Binding-site contacts:
Ligand atom N1 contacts residue GLN443 of chain 1.C at 2.8 Å (h-bond).
Ligand atom O3P contacts residue SER331 of chain 1.C at 2.8 Å (h-bond).
Ligand atom O3P contacts residue GLY368 of chain 1.C at 3.6 Å.
Ligand atom N7 contacts residue MET416 of chain 1.C at 3.4 Å (h-bond).
Ligand atom C6 contacts residue GLY417 of chain 1.C at 3.5 Å.
Ligand atom N3 contacts residue CYS333 of chain 1.C at 3.6 Å (h-bond).
Ligand atom C5 contacts residue NAD1 of chain 1.T at 3.8 Å.
Ligand atom O2P contacts residue SER390 of chain 1.C at 2.4 Å (h-bond).
Ligand atom N1 contacts residue NAD1 of chain 1.T at 3.7 Å.
Ligand atom O1P contacts residue GLY368 of chain 1.C at 3.9 Å.
Ligand atom C2 contacts residue NAD1 of chain 1.T at 3.4 Å.
Ligand atom O6 contacts residue MET416 of chain 1.C at 2.9 Å (h-bond).
Ligand atom C4 contacts residue NAD1 of chain 1.T at 3.7 Å.
Ligand atom O1P contacts residue GLY389 of chain 1.C at 3.1 Å (h-bond).
Ligand atom O3P contacts residue GLY330 of chain 1.C at 3.9 Å.
Ligand atom C2 contacts residue THR335 of chain 1.C at 3.9 Å.
Ligand atom C6 contacts residue MET416 of chain 1.C at 3.7 Å (hydrophobic).
Ligand atom O2P contacts residue SER331 of chain 1.C at 3.7 Å.
Ligand atom O3' contacts residue ASP366 of chain 1.C at 2.7 Å (salt-bridge).
Ligand atom O3' contacts residue GLY367 of chain 1.C at 3.5 Å (h-bond).
Ligand atom C2 contacts residue CYS333 of chain 1.C at 3.3 Å (hydrophobic).
Ligand atom P contacts residue GLY389 of chain 1.C at 3.8 Å.
Ligand atom O2' contacts residue ARG324 of chain 1.C at 3.0 Å (salt-bridge).
Ligand atom C8 contacts residue MET72 of chain 1.C at 3.4 Å (hydrophobic).
Ligand atom O1P contacts residue GLY367 of chain 1.C at 3.5 Å.
Ligand atom O2' contacts residue ASP366 of chain 1.C at 3.7 Å.
Ligand atom N3 contacts residue NAD1 of chain 1.T at 3.1 Å.
Ligand atom C6 contacts residue NAD1 of chain 1.T at 3.9 Å.
Ligand atom P contacts residue SER390 of chain 1.C at 3.7 Å.
Ligand atom O5' contacts residue SER331 of chain 1.C at 3.4 Å (h-bond).
Ligand atom O5' contacts residue GLY330 of chain 1.C at 3.5 Å.
Ligand atom C2 contacts residue GLN443 of chain 1.C at 3.3 Å.
Ligand atom C3' contacts residue ASP366 of chain 1.C at 3.9 Å.
Ligand atom C5 contacts residue MET416 of chain 1.C at 3.9 Å (hydrophobic).
Ligand atom O6 contacts residue GLY415 of chain 1.C at 3.2 Å.
Ligand atom O6 contacts residue GLY417 of chain 1.C at 2.4 Å (h-bond).
Ligand atom C6 contacts residue GLN443 of chain 1.C at 3.9 Å.
Ligand atom O5' contacts residue GLY367 of chain 1.C at 3.9 Å.
Ligand atom P contacts residue SER331 of chain 1.C at 3.6 Å.
Ligand atom O2P contacts residue GLY389 of chain 1.C at 3.1 Å.

Sequence of chain 1.C:
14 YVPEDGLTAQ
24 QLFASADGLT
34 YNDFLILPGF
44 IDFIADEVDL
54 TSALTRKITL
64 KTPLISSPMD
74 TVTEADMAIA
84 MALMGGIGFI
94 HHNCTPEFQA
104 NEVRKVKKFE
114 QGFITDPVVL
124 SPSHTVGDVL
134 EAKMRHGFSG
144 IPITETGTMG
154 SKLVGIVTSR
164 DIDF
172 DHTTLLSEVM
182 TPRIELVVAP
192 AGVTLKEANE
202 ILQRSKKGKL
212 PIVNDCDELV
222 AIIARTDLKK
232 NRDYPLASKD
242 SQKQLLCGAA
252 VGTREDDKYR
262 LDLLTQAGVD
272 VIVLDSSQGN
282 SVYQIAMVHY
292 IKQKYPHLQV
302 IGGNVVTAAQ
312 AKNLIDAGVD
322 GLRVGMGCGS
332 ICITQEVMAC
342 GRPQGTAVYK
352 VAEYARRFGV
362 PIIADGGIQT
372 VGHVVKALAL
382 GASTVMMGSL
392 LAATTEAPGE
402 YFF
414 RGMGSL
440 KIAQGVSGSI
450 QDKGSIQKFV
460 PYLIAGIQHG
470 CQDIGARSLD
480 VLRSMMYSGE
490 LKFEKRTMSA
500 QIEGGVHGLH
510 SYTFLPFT

The protein below binds the small molecule below.
Small molecule (SMILES): O=c1[nH]cnc2c1ncn2[C@@H]1O[C@H](COP(=O)(O)O)[C@@H](O)[C@H]1O